Sequence of chain 1.A:
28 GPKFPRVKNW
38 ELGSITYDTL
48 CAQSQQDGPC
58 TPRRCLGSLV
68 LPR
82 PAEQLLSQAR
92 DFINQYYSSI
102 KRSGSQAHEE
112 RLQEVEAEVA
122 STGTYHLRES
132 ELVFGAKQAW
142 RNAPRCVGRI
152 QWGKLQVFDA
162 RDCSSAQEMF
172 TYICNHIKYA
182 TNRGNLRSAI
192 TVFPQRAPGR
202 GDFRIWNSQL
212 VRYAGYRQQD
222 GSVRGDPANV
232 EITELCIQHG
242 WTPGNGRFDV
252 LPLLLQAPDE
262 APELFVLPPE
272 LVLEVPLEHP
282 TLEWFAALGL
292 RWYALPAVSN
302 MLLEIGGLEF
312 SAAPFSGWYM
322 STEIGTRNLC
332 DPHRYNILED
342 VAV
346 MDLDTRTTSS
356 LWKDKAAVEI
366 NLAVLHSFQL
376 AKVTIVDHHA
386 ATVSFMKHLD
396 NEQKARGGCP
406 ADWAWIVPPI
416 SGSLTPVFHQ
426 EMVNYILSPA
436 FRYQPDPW

Binding-site contacts:
Ligand atom N02 contacts residue HEM1 of chain 1.C at 3.0 Å (h-bond).
Ligand atom C08 contacts residue HEM1 of chain 1.C at 3.9 Å.
Ligand atom C14 contacts residue GLU324 of chain 1.A at 3.6 Å.
Ligand atom C22 contacts residue HEM1 of chain 1.C at 3.6 Å.
Ligand atom O09 contacts residue HEM1 of chain 1.C at 3.3 Å (h-bond).
Ligand atom C04 contacts residue TYR438 of chain 1.A at 3.7 Å (hydrophobic).
Ligand atom C23 contacts residue HEM1 of chain 1.C at 3.4 Å.
Ligand atom C02 contacts residue HEM1 of chain 1.C at 3.2 Å.
Ligand atom N01 contacts residue HEM1 of chain 1.C at 2.6 Å (h-bond).
Ligand atom N02 contacts residue TYR438 of chain 1.A at 3.8 Å.
Ligand atom C12 contacts residue GLN210 of chain 1.A at 3.9 Å.
Ligand atom C02 contacts residue TYR438 of chain 1.A at 3.3 Å (hydrophobic).
Ligand atom N21 contacts residue PRO297 of chain 1.A at 3.8 Å.
Ligand atom N02 contacts residue MET302 of chain 1.A at 3.5 Å.
Ligand atom C08 contacts residue TYR438 of chain 1.A at 3.4 Å (hydrophobic).
Ligand atom C26 contacts residue PRO297 of chain 1.A at 3.7 Å (hydrophobic).
Ligand atom C25 contacts residue VAL299 of chain 1.A at 3.8 Å (hydrophobic).
Ligand atom C11 contacts residue HEM1 of chain 1.C at 3.3 Å.
Ligand atom C13 contacts residue VAL299 of chain 1.A at 3.6 Å (hydrophobic).
Ligand atom C02 contacts residue ASN301 of chain 1.A at 3.7 Å.
Ligand atom C22 contacts residue GLU324 of chain 1.A at 3.4 Å.
Ligand atom C5' contacts residue H2B1 of chain 1.D at 3.9 Å.
Ligand atom C10 contacts residue HEM1 of chain 1.C at 3.6 Å.
Ligand atom N01 contacts residue TYR438 of chain 1.A at 3.2 Å.
Ligand atom C06 contacts residue TYR438 of chain 1.A at 3.4 Å (hydrophobic).
Ligand atom C22 contacts residue TRP319 of chain 1.A at 3.6 Å (hydrophobic).
Ligand atom C12 contacts residue HEM1 of chain 1.C at 3.8 Å.
Ligand atom C06 contacts residue HEM1 of chain 1.C at 3.6 Å.
Ligand atom C05 contacts residue TYR438 of chain 1.A at 3.7 Å (hydrophobic).
Ligand atom C23 contacts residue TRP319 of chain 1.A at 3.6 Å (hydrophobic).
Ligand atom N02 contacts residue ASN301 of chain 1.A at 2.9 Å (h-bond).
Ligand atom C27 contacts residue PHE316 of chain 1.A at 3.7 Å (hydrophobic).
Ligand atom N21 contacts residue GLU324 of chain 1.A at 2.5 Å (salt-bridge).
Ligand atom C26 contacts residue GLU324 of chain 1.A at 3.5 Å.
Ligand atom C27 contacts residue GLY318 of chain 1.A at 3.5 Å.
Ligand atom C03 contacts residue ASN301 of chain 1.A at 3.6 Å.
Ligand atom C03 contacts residue TYR438 of chain 1.A at 3.4 Å (hydrophobic).
Ligand atom C27 contacts residue PRO297 of chain 1.A at 3.8 Å (hydrophobic).
Ligand atom N1' contacts residue H2B1 of chain 1.D at 3.8 Å.
Ligand atom C27 contacts residue HEM1 of chain 1.C at 3.4 Å.

The small molecule below binds the protein below.
Small molecule (SMILES): Cc1ccnc(CCCCCO[C@H]2CNC[C@H]2Cc2cc(C)cc(N)n2)c1